The protein below binds the small molecule below.
Small molecule (SMILES): CCCCC(=O)O

Binding-site contacts:
Ligand atom C4 contacts residue TRP143 of chain 2.A at 4.1 Å (hydrophobic).
Ligand atom O2 contacts residue SER34 of chain 2.A at 2.8 Å (h-bond).
Ligand atom C3 contacts residue TRP143 of chain 2.A at 4.3 Å (hydrophobic).
Ligand atom O1 contacts residue HIS252 of chain 2.A at 2.7 Å (h-bond).
Ligand atom C3 contacts residue ALA103 of chain 2.A at 4.2 Å (hydrophobic).
Ligand atom C2 contacts residue PHE104 of chain 2.A at 3.9 Å (hydrophobic).
Ligand atom C5 contacts residue PHE133 of chain 2.A at 4.1 Å (hydrophobic).
Ligand atom C3 contacts residue HIS252 of chain 2.A at 4.3 Å.
Ligand atom C5 contacts residue TRP143 of chain 2.A at 3.8 Å (hydrophobic).
Ligand atom O1 contacts residue SER34 of chain 2.A at 4.2 Å.
Ligand atom C6 contacts residue ALA129 of chain 2.A at 3.7 Å (hydrophobic).
Ligand atom C2 contacts residue ALA103 of chain 2.A at 3.3 Å (hydrophobic).
Ligand atom C5 contacts residue VAL227 of chain 2.A at 4.1 Å (hydrophobic).
Ligand atom C6 contacts residue LEU139 of chain 2.A at 4.3 Å (hydrophobic).
Ligand atom O1 contacts residue ALA103 of chain 2.A at 3.3 Å.
Ligand atom C3 contacts residue SER34 of chain 2.A at 3.6 Å.
Ligand atom C4 contacts residue PHE104 of chain 2.A at 3.8 Å (hydrophobic).
Ligand atom C3 contacts residue LEU139 of chain 2.A at 3.6 Å (hydrophobic).
Ligand atom O2 contacts residue GLY33 of chain 2.A at 3.7 Å.
Ligand atom C4 contacts residue LEU139 of chain 2.A at 4.3 Å (hydrophobic).
Ligand atom C2 contacts residue SER34 of chain 2.A at 3.4 Å.
Ligand atom C6 contacts residue PHE133 of chain 2.A at 3.9 Å (hydrophobic).
Ligand atom O1 contacts residue VAL226 of chain 2.A at 4.3 Å.
Ligand atom O1 contacts residue PHE159 of chain 2.A at 4.1 Å.
Ligand atom O2 contacts residue PHE104 of chain 2.A at 3.1 Å (h-bond).
Ligand atom C6 contacts residue LEU202 of chain 2.A at 4.2 Å (hydrophobic).
Ligand atom O2 contacts residue ALA103 of chain 2.A at 3.2 Å.
Ligand atom C3 contacts residue VAL226 of chain 2.A at 4.1 Å (hydrophobic).
Ligand atom C4 contacts residue VAL227 of chain 2.A at 4.3 Å (hydrophobic).
Ligand atom C2 contacts residue HIS252 of chain 2.A at 3.7 Å.
Ligand atom C4 contacts residue SER34 of chain 2.A at 4.1 Å.
Ligand atom C5 contacts residue LEU139 of chain 2.A at 3.6 Å (hydrophobic).
Ligand atom C4 contacts residue ALA103 of chain 2.A at 4.0 Å (hydrophobic).
Ligand atom C6 contacts residue TRP143 of chain 2.A at 3.8 Å (hydrophobic).

Sequence of chain 2.A:
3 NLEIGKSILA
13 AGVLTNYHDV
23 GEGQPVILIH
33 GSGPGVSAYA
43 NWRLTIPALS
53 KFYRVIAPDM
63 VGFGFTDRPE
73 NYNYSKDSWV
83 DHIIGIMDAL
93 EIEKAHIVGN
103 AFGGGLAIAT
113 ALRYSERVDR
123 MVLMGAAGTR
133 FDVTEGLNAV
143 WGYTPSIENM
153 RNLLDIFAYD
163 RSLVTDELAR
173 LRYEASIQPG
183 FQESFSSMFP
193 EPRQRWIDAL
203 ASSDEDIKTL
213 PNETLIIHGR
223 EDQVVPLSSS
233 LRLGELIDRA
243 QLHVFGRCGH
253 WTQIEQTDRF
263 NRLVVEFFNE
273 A